Sequence of chain 1.A:
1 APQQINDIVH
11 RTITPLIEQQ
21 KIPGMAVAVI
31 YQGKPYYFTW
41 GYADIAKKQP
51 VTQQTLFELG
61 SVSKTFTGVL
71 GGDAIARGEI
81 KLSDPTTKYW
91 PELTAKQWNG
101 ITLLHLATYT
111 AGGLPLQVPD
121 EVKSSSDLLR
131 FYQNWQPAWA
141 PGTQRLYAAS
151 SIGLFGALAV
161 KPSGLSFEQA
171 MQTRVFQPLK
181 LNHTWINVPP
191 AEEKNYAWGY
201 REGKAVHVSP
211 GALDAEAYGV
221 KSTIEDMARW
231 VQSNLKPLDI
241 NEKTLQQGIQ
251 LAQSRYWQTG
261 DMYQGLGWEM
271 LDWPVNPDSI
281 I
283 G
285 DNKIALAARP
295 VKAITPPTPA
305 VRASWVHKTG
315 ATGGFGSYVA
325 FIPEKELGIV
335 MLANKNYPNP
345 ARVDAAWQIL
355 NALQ

A protein and the small-molecule ligand that binds it are described below.
Small molecule (SMILES): C=C1CO[C@H]([C@@](C=O)(NC(=O)[C@@H](C(=O)O)c2ccc(O)cc2)OC)N=C1C(=O)O

Binding-site contacts:
Ligand atom C26 contacts residue TYR218 of chain 1.A at 3.7 Å (hydrophobic).
Ligand atom C21 contacts residue ALA315 of chain 1.A at 3.1 Å (hydrophobic).
Ligand atom O21 contacts residue TYR218 of chain 1.A at 3.2 Å.
Ligand atom N8 contacts residue SER61 of chain 1.A at 3.4 Å (h-bond).
Ligand atom O61 contacts residue LYS64 of chain 1.A at 3.6 Å (salt-bridge).
Ligand atom O82 contacts residue THR313 of chain 1.A at 3.2 Å.
Ligand atom O82 contacts residue SER61 of chain 1.A at 3.9 Å.
Ligand atom O1 contacts residue GLY314 of chain 1.A at 3.5 Å.
Ligand atom O1 contacts residue ALA315 of chain 1.A at 2.9 Å (h-bond).
Ligand atom C1 contacts residue SER61 of chain 1.A at 1.3 Å.
Ligand atom O82 contacts residue LYS312 of chain 1.A at 3.3 Å (salt-bridge).
Ligand atom N2 contacts residue ALA315 of chain 1.A at 3.7 Å.
Ligand atom C24 contacts residue GLN117 of chain 1.A at 3.4 Å.
Ligand atom N2 contacts residue SER61 of chain 1.A at 3.5 Å (h-bond).
Ligand atom C9 contacts residue ASN286 of chain 1.A at 3.5 Å.
Ligand atom C3 contacts residue TYR147 of chain 1.A at 3.7 Å (hydrophobic).
Ligand atom C1 contacts residue TYR147 of chain 1.A at 3.8 Å (hydrophobic).
Ligand atom O81 contacts residue THR313 of chain 1.A at 2.9 Å.
Ligand atom O21 contacts residue SER61 of chain 1.A at 3.4 Å (h-bond).
Ligand atom O30 contacts residue GLY317 of chain 1.A at 3.4 Å (h-bond).
Ligand atom C26 contacts residue GLN117 of chain 1.A at 3.6 Å.
Ligand atom C8 contacts residue THR313 of chain 1.A at 3.4 Å.
Ligand atom O1 contacts residue SER61 of chain 1.A at 2.3 Å (h-bond).
Ligand atom O26 contacts residue GLN117 of chain 1.A at 3.8 Å.
Ligand atom C22 contacts residue ALA315 of chain 1.A at 3.2 Å (hydrophobic).
Ligand atom C2 contacts residue SER61 of chain 1.A at 2.5 Å.
Ligand atom O21 contacts residue ALA315 of chain 1.A at 3.2 Å (h-bond).
Ligand atom O82 contacts residue TYR147 of chain 1.A at 3.3 Å (h-bond).
Ligand atom C25 contacts residue GLN117 of chain 1.A at 2.9 Å.
Ligand atom C3 contacts residue SER61 of chain 1.A at 3.5 Å.
Ligand atom C27 contacts residue TYR218 of chain 1.A at 3.4 Å (hydrophobic).
Ligand atom O26 contacts residue TYR218 of chain 1.A at 3.6 Å (h-bond).
Ligand atom C29 contacts residue THR316 of chain 1.A at 3.8 Å.
Ligand atom C29 contacts residue ALA315 of chain 1.A at 3.5 Å (hydrophobic).
Ligand atom O61 contacts residue SER61 of chain 1.A at 2.6 Å (h-bond).
Ligand atom O30 contacts residue THR316 of chain 1.A at 3.3 Å.
Ligand atom C62 contacts residue LEU116 of chain 1.A at 3.5 Å (hydrophobic).
Ligand atom C62 contacts residue ALA149 of chain 1.A at 3.7 Å (hydrophobic).
Ligand atom N8 contacts residue TYR147 of chain 1.A at 3.4 Å.
Ligand atom O81 contacts residue ASN343 of chain 1.A at 2.9 Å (h-bond).